Sequence of chain 2.B:
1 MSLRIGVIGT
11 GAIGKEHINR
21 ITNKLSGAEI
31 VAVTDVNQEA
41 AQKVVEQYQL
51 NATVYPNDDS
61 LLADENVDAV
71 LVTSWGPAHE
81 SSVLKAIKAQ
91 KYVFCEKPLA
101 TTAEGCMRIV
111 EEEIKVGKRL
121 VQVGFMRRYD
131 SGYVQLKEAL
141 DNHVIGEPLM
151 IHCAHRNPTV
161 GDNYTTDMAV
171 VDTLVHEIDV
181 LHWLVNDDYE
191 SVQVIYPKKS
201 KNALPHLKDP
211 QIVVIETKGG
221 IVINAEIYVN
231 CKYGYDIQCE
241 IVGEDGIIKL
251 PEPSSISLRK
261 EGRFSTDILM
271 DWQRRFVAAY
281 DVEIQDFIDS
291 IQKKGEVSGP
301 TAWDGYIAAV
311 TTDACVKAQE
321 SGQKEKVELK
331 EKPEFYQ

A protein and the small-molecule ligand that binds it are described below.
Small molecule (SMILES): O=C1[C@@H](O)[C@H](O)C(O)[C@H](O)[C@H]1O

Binding-site contacts:
Ligand atom O2 contacts residue THR173 of chain 2.B at 4.2 Å.
Ligand atom C5 contacts residue NAI1 of chain 2.E at 3.4 Å.
Ligand atom O6 contacts residue NAI1 of chain 2.E at 2.4 Å (h-bond).
Ligand atom O1 contacts residue LYS97 of chain 2.B at 3.9 Å.
Ligand atom C5 contacts residue TYR235 of chain 2.B at 4.1 Å (hydrophobic).
Ligand atom O1 contacts residue ASP172 of chain 2.B at 2.9 Å (salt-bridge).
Ligand atom O5 contacts residue HIS155 of chain 2.B at 4.2 Å.
Ligand atom C3 contacts residue TYR235 of chain 2.B at 4.2 Å (hydrophobic).
Ligand atom C3 contacts residue HIS176 of chain 2.B at 3.4 Å.
Ligand atom C1 contacts residue NAI1 of chain 2.E at 3.0 Å.
Ligand atom O2 contacts residue HIS176 of chain 2.B at 2.1 Å (h-bond).
Ligand atom O1 contacts residue NAI1 of chain 2.E at 3.7 Å.
Ligand atom C2 contacts residue NAI1 of chain 2.E at 3.7 Å.
Ligand atom O5 contacts residue TYR235 of chain 2.B at 3.4 Å.
Ligand atom O4 contacts residue HIS155 of chain 2.B at 2.8 Å (h-bond).
Ligand atom O4 contacts residue TYR235 of chain 2.B at 2.4 Å (h-bond).
Ligand atom C2 contacts residue ASP172 of chain 2.B at 3.8 Å.
Ligand atom O3 contacts residue HIS176 of chain 2.B at 2.7 Å.
Ligand atom O3 contacts residue TYR235 of chain 2.B at 4.0 Å.
Ligand atom O2 contacts residue NAI1 of chain 2.E at 4.2 Å.
Ligand atom O3 contacts residue HIS155 of chain 2.B at 3.6 Å.
Ligand atom O2 contacts residue LYS97 of chain 2.B at 3.4 Å.
Ligand atom O4 contacts residue ARG127 of chain 2.B at 4.2 Å.
Ligand atom C2 contacts residue HIS176 of chain 2.B at 3.0 Å.
Ligand atom C3 contacts residue HIS155 of chain 2.B at 4.1 Å.
Ligand atom C2 contacts residue LYS97 of chain 2.B at 4.3 Å.
Ligand atom O5 contacts residue TRP272 of chain 2.B at 3.8 Å.
Ligand atom O2 contacts residue ASP172 of chain 2.B at 3.0 Å (salt-bridge).
Ligand atom O1 contacts residue THR173 of chain 2.B at 4.2 Å.
Ligand atom C6 contacts residue NAI1 of chain 2.E at 3.0 Å.
Ligand atom C1 contacts residue ASP172 of chain 2.B at 3.9 Å.
Ligand atom C5 contacts residue TRP272 of chain 2.B at 4.0 Å (hydrophobic).
Ligand atom O5 contacts residue NAI1 of chain 2.E at 4.2 Å.
Ligand atom O4 contacts residue TRP272 of chain 2.B at 4.3 Å.
Ligand atom C4 contacts residue HIS155 of chain 2.B at 3.2 Å.
Ligand atom O5 contacts residue ASN157 of chain 2.B at 3.1 Å (h-bond).
Ligand atom C4 contacts residue TYR235 of chain 2.B at 3.7 Å (hydrophobic).
Ligand atom C5 contacts residue HIS155 of chain 2.B at 4.2 Å.
Ligand atom O3 contacts residue ARG127 of chain 2.B at 3.6 Å (salt-bridge).
Ligand atom C6 contacts residue THR173 of chain 2.B at 4.3 Å.